Sequence of chain 2.A:
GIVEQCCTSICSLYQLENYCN

Sequence of chain 1.B:
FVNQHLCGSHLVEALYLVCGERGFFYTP

Sequence of chain 2.D:
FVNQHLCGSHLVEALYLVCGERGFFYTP

Binding-site contacts:
Ligand atom O1 contacts residue ILE10 of chain 2.A at 3.5 Å.
Ligand atom C7 contacts residue LEU17 of chain 1.B at 3.7 Å (hydrophobic).
Ligand atom C6 contacts residue LEU11 of chain 2.B at 3.5 Å (hydrophobic).
Ligand atom O1 contacts residue SER9 of chain 2.A at 3.9 Å.
Ligand atom C1 contacts residue LEU11 of chain 2.B at 3.7 Å (hydrophobic).
Ligand atom C3 contacts residue HIS5 of chain 2.D at 3.9 Å.
Ligand atom C3 contacts residue LEU11 of chain 2.B at 4.0 Å (hydrophobic).
Ligand atom C5 contacts residue HIS5 of chain 2.D at 4.5 Å.
Ligand atom O1 contacts residue LEU11 of chain 2.B at 4.4 Å.
Ligand atom C6 contacts residue VAL2 of chain 2.D at 4.2 Å (hydrophobic).
Ligand atom C4 contacts residue LEU11 of chain 2.B at 3.8 Å (hydrophobic).
Ligand atom C1 contacts residue CYS11 of chain 2.A at 4.0 Å (hydrophobic).
Ligand atom C7 contacts residue ALA14 of chain 2.B at 3.8 Å (hydrophobic).
Ligand atom C7 contacts residue HIS5 of chain 2.D at 3.5 Å.
Ligand atom C5 contacts residue CYS7 of chain 2.B at 3.9 Å (hydrophobic).
Ligand atom C5 contacts residue LEU11 of chain 2.B at 3.5 Å (hydrophobic).
Ligand atom C2 contacts residue CYS6 of chain 2.A at 4.5 Å (hydrophobic).
Ligand atom C5 contacts residue CYS6 of chain 2.A at 4.4 Å (hydrophobic).
Ligand atom C2 contacts residue LEU11 of chain 2.B at 4.0 Å (hydrophobic).
Ligand atom C1 contacts residue CYS6 of chain 2.A at 3.1 Å (hydrophobic).
Ligand atom C5 contacts residue HIS10 of chain 2.B at 4.4 Å.
Ligand atom C2 contacts residue LEU16 of chain 2.A at 4.4 Å (hydrophobic).
Ligand atom C2 contacts residue CYS11 of chain 2.A at 4.1 Å (hydrophobic).
Ligand atom C5 contacts residue LEU6 of chain 2.D at 4.0 Å (hydrophobic).
Ligand atom C7 contacts residue LEU16 of chain 2.A at 3.9 Å (hydrophobic).
Ligand atom C6 contacts residue CYS7 of chain 2.B at 3.8 Å (hydrophobic).
Ligand atom O1 contacts residue VAL2 of chain 2.D at 4.4 Å.
Ligand atom O1 contacts residue CYS11 of chain 2.A at 3.0 Å (h-bond).
Ligand atom C6 contacts residue CYS6 of chain 2.A at 3.0 Å (hydrophobic).
Ligand atom C4 contacts residue HIS5 of chain 2.D at 3.9 Å.
Ligand atom O1 contacts residue CYS6 of chain 2.A at 2.4 Å (h-bond).
Ligand atom C4 contacts residue HIS10 of chain 2.B at 4.2 Å.

Sequence of chain 2.B:
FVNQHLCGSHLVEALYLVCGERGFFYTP

A protein and the small-molecule ligand that binds it are described below.
Small molecule (SMILES): Cc1cccc(O)c1